Sequence of chain 1.A:
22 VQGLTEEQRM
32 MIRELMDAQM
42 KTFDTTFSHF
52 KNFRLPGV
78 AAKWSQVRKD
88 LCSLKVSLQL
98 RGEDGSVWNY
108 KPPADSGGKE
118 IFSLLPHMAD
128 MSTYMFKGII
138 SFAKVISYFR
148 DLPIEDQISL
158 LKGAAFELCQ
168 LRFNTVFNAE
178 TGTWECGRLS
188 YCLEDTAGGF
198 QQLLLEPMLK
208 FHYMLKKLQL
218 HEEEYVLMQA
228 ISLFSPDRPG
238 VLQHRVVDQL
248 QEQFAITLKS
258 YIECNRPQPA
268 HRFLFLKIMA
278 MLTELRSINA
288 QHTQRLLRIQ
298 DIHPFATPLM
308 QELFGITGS

This protein binds this small molecule.
Small molecule (SMILES): C[C@]12CC[C@@H]3c4ccc(O)cc4CC[C@H]3[C@@H]1CC[C@@H]2O

Binding-site contacts:
Ligand atom O17 contacts residue ARG292 of chain 1.A at 2.4 Å (salt-bridge).
Ligand atom C10 contacts residue LEU293 of chain 1.A at 3.9 Å (hydrophobic).
Ligand atom C6 contacts residue MET125 of chain 1.A at 3.7 Å (hydrophobic).
Ligand atom C8 contacts residue MET125 of chain 1.A at 4.0 Å (hydrophobic).
Ligand atom C5 contacts residue LEU293 of chain 1.A at 4.3 Å (hydrophobic).
Ligand atom C7 contacts residue PHE302 of chain 1.A at 4.2 Å (hydrophobic).
Ligand atom C13 contacts residue HIS289 of chain 1.A at 4.4 Å.
Ligand atom C3 contacts residue SER129 of chain 1.A at 3.2 Å.
Ligand atom O3 contacts residue PHE311 of chain 1.A at 4.2 Å.
Ligand atom C11 contacts residue HIS289 of chain 1.A at 3.7 Å.
Ligand atom C17 contacts residue ASP87 of chain 1.A at 3.4 Å.
Ligand atom C14 contacts residue MET125 of chain 1.A at 4.2 Å (hydrophobic).
Ligand atom O17 contacts residue ASP87 of chain 1.A at 3.0 Å (salt-bridge).
Ligand atom C17 contacts residue ARG292 of chain 1.A at 3.7 Å.
Ligand atom C15 contacts residue MET125 of chain 1.A at 3.5 Å (hydrophobic).
Ligand atom C9 contacts residue LEU293 of chain 1.A at 4.4 Å (hydrophobic).
Ligand atom C12 contacts residue HIS289 of chain 1.A at 3.9 Å.
Ligand atom C18 contacts residue ARG292 of chain 1.A at 4.3 Å.
Ligand atom C3 contacts residue LEU293 of chain 1.A at 4.3 Å (hydrophobic).
Ligand atom C2 contacts residue PHE311 of chain 1.A at 4.2 Å (hydrophobic).
Ligand atom C4 contacts residue SER129 of chain 1.A at 3.2 Å.
Ligand atom C3 contacts residue MET307 of chain 1.A at 3.9 Å (hydrophobic).
Ligand atom C15 contacts residue LEU88 of chain 1.A at 4.2 Å (hydrophobic).
Ligand atom C7 contacts residue LEU122 of chain 1.A at 3.6 Å (hydrophobic).
Ligand atom O17 contacts residue SER90 of chain 1.A at 4.2 Å.
Ligand atom C13 contacts residue ARG292 of chain 1.A at 4.3 Å.
Ligand atom C1 contacts residue HIS289 of chain 1.A at 4.3 Å.
Ligand atom C14 contacts residue ILE296 of chain 1.A at 4.3 Å (hydrophobic).
Ligand atom C7 contacts residue MET125 of chain 1.A at 3.4 Å (hydrophobic).
Ligand atom O3 contacts residue SER129 of chain 1.A at 2.7 Å (h-bond).
Ligand atom O3 contacts residue PHE133 of chain 1.A at 3.3 Å.
Ligand atom C1 contacts residue LEU293 of chain 1.A at 3.6 Å (hydrophobic).
Ligand atom C4 contacts residue MET307 of chain 1.A at 4.0 Å (hydrophobic).
Ligand atom C16 contacts residue ASP87 of chain 1.A at 3.8 Å.
Ligand atom C6 contacts residue PHE302 of chain 1.A at 4.2 Å (hydrophobic).
Ligand atom O3 contacts residue MET307 of chain 1.A at 3.8 Å.
Ligand atom C18 contacts residue HIS289 of chain 1.A at 3.5 Å.
Ligand atom C2 contacts residue LEU293 of chain 1.A at 3.9 Å (hydrophobic).
Ligand atom C12 contacts residue ARG292 of chain 1.A at 3.7 Å.
Ligand atom C16 contacts residue LEU88 of chain 1.A at 3.8 Å (hydrophobic).